The protein below binds the small molecule below.
Small molecule (SMILES): O=C(O)c1cc(C(=O)O)c(C(=O)O)cc1C(=O)O

Sequence of chain 2.B:
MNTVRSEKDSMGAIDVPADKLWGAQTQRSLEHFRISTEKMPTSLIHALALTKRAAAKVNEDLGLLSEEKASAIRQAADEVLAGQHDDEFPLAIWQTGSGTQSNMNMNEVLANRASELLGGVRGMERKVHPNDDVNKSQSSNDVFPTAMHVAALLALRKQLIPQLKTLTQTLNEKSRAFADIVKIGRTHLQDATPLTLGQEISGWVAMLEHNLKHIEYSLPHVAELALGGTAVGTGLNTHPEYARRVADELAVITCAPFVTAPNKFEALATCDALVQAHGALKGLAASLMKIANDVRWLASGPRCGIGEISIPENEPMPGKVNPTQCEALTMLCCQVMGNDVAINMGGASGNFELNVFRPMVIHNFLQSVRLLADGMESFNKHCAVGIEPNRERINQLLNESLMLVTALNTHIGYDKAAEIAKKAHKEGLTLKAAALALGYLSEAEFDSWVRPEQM

Binding-site contacts:
Ligand atom C6 contacts residue SER140 of chain 1.A at 3.7 Å.
Ligand atom O4 contacts residue SER139 of chain 1.A at 3.8 Å.
Ligand atom C5 contacts residue ASN141 of chain 1.A at 4.2 Å.
Ligand atom O8 contacts residue LYS324 of chain 2.A at 3.2 Å.
Ligand atom C8 contacts residue HIS188 of chain 2.B at 4.0 Å.
Ligand atom O7 contacts residue LYS324 of chain 2.A at 3.8 Å.
Ligand atom C1 contacts residue SER139 of chain 1.A at 3.6 Å.
Ligand atom O1 contacts residue SER139 of chain 1.A at 2.5 Å (h-bond).
Ligand atom C2 contacts residue SER140 of chain 1.A at 3.9 Å.
Ligand atom O7 contacts residue HIS188 of chain 2.B at 3.7 Å.
Ligand atom O5 contacts residue THR100 of chain 1.A at 2.6 Å (h-bond).
Ligand atom O3 contacts residue ASN135 of chain 1.A at 3.6 Å.
Ligand atom O8 contacts residue ASN326 of chain 2.A at 2.9 Å (h-bond).
Ligand atom O5 contacts residue ASN326 of chain 2.A at 3.6 Å.
Ligand atom O5 contacts residue HIS188 of chain 2.B at 3.8 Å.
Ligand atom C7 contacts residue ASN326 of chain 2.A at 3.7 Å.
Ligand atom C9 contacts residue SER139 of chain 1.A at 3.3 Å.
Ligand atom O3 contacts residue SER139 of chain 1.A at 3.8 Å.
Ligand atom O1 contacts residue ALA231 of chain 1.A at 3.6 Å.
Ligand atom C10 contacts residue SER139 of chain 1.A at 3.9 Å.
Ligand atom O4 contacts residue ASN103 of chain 1.A at 3.9 Å.
Ligand atom C8 contacts residue ASN326 of chain 2.A at 4.0 Å.
Ligand atom C3 contacts residue ASN141 of chain 1.A at 4.1 Å.
Ligand atom O5 contacts residue SER98 of chain 1.A at 3.9 Å.
Ligand atom C7 contacts residue THR100 of chain 1.A at 3.6 Å.
Ligand atom O7 contacts residue ASN141 of chain 1.A at 3.2 Å (h-bond).
Ligand atom O4 contacts residue SER140 of chain 1.A at 2.8 Å (h-bond).
Ligand atom O7 contacts residue THR187 of chain 2.B at 3.1 Å (h-bond).
Ligand atom C8 contacts residue ASN141 of chain 1.A at 4.2 Å.
Ligand atom C2 contacts residue SER139 of chain 1.A at 4.0 Å.
Ligand atom O6 contacts residue ASN326 of chain 2.A at 3.5 Å (h-bond).
Ligand atom O4 contacts residue MET104 of chain 1.A at 3.7 Å.
Ligand atom C10 contacts residue SER140 of chain 1.A at 3.4 Å.
Ligand atom O3 contacts residue GLN138 of chain 1.A at 4.2 Å.
Ligand atom C8 contacts residue LYS324 of chain 2.A at 3.8 Å.
Ligand atom O4 contacts residue ASN135 of chain 1.A at 3.5 Å (h-bond).
Ligand atom O6 contacts residue THR100 of chain 1.A at 4.1 Å.
Ligand atom O8 contacts residue THR187 of chain 2.B at 4.1 Å.
Ligand atom O8 contacts residue HIS188 of chain 2.B at 3.6 Å.
Ligand atom C8 contacts residue THR187 of chain 2.B at 4.1 Å.

Sequence of chain 2.A:
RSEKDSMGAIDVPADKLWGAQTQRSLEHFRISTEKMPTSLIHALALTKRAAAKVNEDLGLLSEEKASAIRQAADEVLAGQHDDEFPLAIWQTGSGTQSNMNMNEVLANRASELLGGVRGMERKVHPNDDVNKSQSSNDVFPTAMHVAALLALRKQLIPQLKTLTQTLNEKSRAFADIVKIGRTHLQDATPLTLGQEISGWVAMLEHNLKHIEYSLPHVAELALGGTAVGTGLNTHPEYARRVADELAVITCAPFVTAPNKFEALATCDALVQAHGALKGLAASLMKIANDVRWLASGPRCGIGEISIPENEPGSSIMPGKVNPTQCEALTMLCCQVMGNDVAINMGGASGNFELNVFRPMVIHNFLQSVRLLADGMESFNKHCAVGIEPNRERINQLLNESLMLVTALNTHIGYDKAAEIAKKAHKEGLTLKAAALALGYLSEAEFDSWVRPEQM

Sequence of chain 1.A:
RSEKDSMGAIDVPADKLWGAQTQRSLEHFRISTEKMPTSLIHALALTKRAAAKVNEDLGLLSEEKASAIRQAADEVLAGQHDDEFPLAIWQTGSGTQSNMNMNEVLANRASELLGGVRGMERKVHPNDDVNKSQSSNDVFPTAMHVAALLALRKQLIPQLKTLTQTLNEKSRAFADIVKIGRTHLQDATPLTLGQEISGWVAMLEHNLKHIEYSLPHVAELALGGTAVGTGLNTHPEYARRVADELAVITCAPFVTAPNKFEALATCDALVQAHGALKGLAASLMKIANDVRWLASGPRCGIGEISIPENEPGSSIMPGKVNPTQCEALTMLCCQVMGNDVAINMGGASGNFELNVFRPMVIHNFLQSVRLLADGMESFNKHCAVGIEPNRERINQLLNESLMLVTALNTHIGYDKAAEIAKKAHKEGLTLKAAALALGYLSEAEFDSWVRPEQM